Sequence of chain 1.D:
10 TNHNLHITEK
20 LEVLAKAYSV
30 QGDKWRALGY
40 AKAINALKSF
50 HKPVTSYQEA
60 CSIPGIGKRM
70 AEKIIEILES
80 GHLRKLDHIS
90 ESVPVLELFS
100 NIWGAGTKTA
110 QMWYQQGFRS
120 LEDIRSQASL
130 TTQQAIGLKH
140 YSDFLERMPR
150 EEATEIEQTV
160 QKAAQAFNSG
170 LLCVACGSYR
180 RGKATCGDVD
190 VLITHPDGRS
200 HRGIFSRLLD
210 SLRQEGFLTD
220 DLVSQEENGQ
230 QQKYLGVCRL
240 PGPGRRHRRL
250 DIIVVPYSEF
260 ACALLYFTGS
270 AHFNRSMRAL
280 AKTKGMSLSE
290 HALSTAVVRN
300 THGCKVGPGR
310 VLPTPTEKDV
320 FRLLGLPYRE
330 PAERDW

A protein and the small-molecule ligand that binds it are described below.
Small molecule (SMILES): Cc1cn([C@H]2C[C@H](O[P](=O)(O)OC[C@H]3O[C@@H](n4ccc(N)nc4=O)C[C@@H]3O[P](=O)(O)OC[C@H]3O[C@@H](n4cnc5c(=O)nc(N)[nH]c54)C[C@@H]3O)[C@@H](CO[P](=O)(O)O[C@H]3C[C@H](n4cc(C)c(=O)[nH]c4=O)O[C@@H]3CO[P](=O)(O)O[C@H]3C[C@H](n4cnc5c(=O)nc(N)[nH]c54)O[C@@H]3CO[P](=O)(O)O[C@H]3C[C@H](n4cnc5c(N)ncnc54)O[C@@H]3CO[P](=O)(O)O[C@H]3C[C@H](n4ccc(N)nc4=O)O[C@@H]3CO)O2)c(=O)[nH]c1=O

Binding-site contacts:
Ligand atom C2' contacts residue ASN273 of chain 1.D at 3.2 Å.
Ligand atom P contacts residue NA1 of chain 1.F at 3.4 Å.
Ligand atom C1' contacts residue ASN273 of chain 1.D at 3.4 Å.
Ligand atom O3' contacts residue THR267 of chain 1.D at 3.5 Å (h-bond).
Ligand atom OP1 contacts residue ASP187 of chain 1.D at 2.4 Å (salt-bridge).
Ligand atom O3' contacts residue ASP250 of chain 1.D at 3.4 Å (salt-bridge).
Ligand atom P contacts residue GLY105 of chain 1.D at 3.4 Å.
Ligand atom C4' contacts residue TRP102 of chain 1.D at 3.5 Å (hydrophobic).
Ligand atom OP1 contacts residue ARG248 of chain 1.D at 3.2 Å (salt-bridge).
Ligand atom O3' contacts residue GLY268 of chain 1.D at 3.4 Å.
Ligand atom C2' contacts residue GLY268 of chain 1.D at 3.4 Å.
Ligand atom O5' contacts residue PPV1 of chain 1.H at 3.3 Å (h-bond).
Ligand atom OP1 contacts residue GLY103 of chain 1.D at 2.9 Å (h-bond).
Ligand atom C4' contacts residue PHE266 of chain 1.D at 3.3 Å (hydrophobic).
Ligand atom C2' contacts residue TYR265 of chain 1.D at 3.3 Å (hydrophobic).
Ligand atom OP1 contacts residue TRP102 of chain 1.D at 3.0 Å (h-bond).
Ligand atom OP1 contacts residue LYS107 of chain 1.D at 3.5 Å (salt-bridge).
Ligand atom C1' contacts residue TYR265 of chain 1.D at 3.3 Å (hydrophobic).
Ligand atom O3' contacts residue PPV1 of chain 1.H at 2.8 Å (h-bond).
Ligand atom OP2 contacts residue LYS107 of chain 1.D at 3.0 Å (salt-bridge).
Ligand atom O3' contacts residue ARG180 of chain 1.D at 3.5 Å (salt-bridge).
Ligand atom OP2 contacts residue THR106 of chain 1.D at 3.4 Å (h-bond).
Ligand atom OP1 contacts residue THR108 of chain 1.D at 2.6 Å (h-bond).
Ligand atom N3 contacts residue TYR265 of chain 1.D at 3.4 Å.
Ligand atom C5' contacts residue ASP189 of chain 1.D at 3.5 Å.
Ligand atom OP1 contacts residue ALA104 of chain 1.D at 3.4 Å (h-bond).
Ligand atom OP1 contacts residue GLY105 of chain 1.D at 2.7 Å (h-bond).
Ligand atom C1' contacts residue TYR265 of chain 1.D at 3.3 Å (hydrophobic).
Ligand atom N2 contacts residue ARG277 of chain 1.D at 3.3 Å.
Ligand atom P contacts residue ASP187 of chain 1.D at 3.5 Å.
Ligand atom OP1 contacts residue NA1 of chain 1.E at 2.7 Å (h-bond).
Ligand atom O5' contacts residue GLY105 of chain 1.D at 3.3 Å (h-bond).
Ligand atom O3' contacts residue TRP102 of chain 1.D at 3.2 Å (h-bond).
Ligand atom O3' contacts residue GLY103 of chain 1.D at 3.5 Å.
Ligand atom O2 contacts residue TYR265 of chain 1.D at 2.7 Å (h-bond).
Ligand atom OP1 contacts residue NA1 of chain 1.F at 2.3 Å (h-bond).
Ligand atom C2' contacts residue TYR265 of chain 1.D at 3.4 Å (hydrophobic).
Ligand atom N3 contacts residue ASN273 of chain 1.D at 3.1 Å (h-bond).
Ligand atom OP2 contacts residue PPV1 of chain 1.H at 3.4 Å (h-bond).
Ligand atom OP1 contacts residue ASP189 of chain 1.D at 2.7 Å (salt-bridge).